Sequence of chain 2.B:
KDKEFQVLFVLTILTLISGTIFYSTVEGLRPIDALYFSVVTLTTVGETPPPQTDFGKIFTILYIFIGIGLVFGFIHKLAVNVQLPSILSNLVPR

Binding-site contacts:
Ligand atom C contacts residue HIS78 of chain 2.B at 4.3 Å.
Ligand atom O contacts residue HIS78 of chain 2.B at 4.0 Å.
Ligand atom C contacts residue GLY71 of chain 3.B at 4.4 Å.
Ligand atom OXT contacts residue GLY75 of chain 3.B at 4.2 Å.
Ligand atom OXT contacts residue GLY71 of chain 3.B at 3.9 Å.
Ligand atom N contacts residue HIS78 of chain 2.B at 4.4 Å.
Ligand atom O contacts residue GLY71 of chain 3.B at 4.5 Å.
Ligand atom N contacts residue PHE74 of chain 2.B at 4.2 Å.
Ligand atom CA contacts residue HIS78 of chain 2.B at 3.6 Å.
Ligand atom OXT contacts residue PHE74 of chain 3.B at 3.6 Å.

A small-molecule ligand and the protein it binds are described below.
Small molecule (SMILES): NCC(=O)O

Sequence of chain 3.B:
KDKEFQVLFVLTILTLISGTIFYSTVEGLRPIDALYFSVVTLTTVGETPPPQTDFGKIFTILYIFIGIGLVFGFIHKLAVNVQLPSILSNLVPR